Sequence of chain 4.A:
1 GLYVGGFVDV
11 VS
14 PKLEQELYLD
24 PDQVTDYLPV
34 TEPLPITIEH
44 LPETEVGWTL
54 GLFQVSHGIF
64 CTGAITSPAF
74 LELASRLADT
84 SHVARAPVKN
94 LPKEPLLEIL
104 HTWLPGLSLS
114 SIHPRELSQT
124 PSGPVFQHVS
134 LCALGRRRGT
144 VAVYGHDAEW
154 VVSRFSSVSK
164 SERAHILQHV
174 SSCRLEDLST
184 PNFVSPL

Sequence of chain 2.B:
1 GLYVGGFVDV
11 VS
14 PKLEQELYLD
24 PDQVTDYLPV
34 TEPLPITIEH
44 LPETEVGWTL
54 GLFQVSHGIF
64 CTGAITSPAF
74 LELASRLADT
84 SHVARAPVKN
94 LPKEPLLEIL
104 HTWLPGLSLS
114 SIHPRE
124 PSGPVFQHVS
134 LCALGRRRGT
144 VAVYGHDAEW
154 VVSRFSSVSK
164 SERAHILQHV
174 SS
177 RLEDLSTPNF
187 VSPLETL

Binding-site contacts:
Ligand atom C41 contacts residue TRP106 of chain 2.B at 3.7 Å (hydrophobic).
Ligand atom C22 contacts residue PRO189 of chain 2.B at 3.8 Å (hydrophobic).
Ligand atom C21 contacts residue PRO189 of chain 2.B at 3.5 Å (hydrophobic).
Ligand atom C21 contacts residue NJQ1 of chain 2.J at 3.9 Å.
Ligand atom C57 contacts residue ILE102 of chain 2.B at 3.7 Å (hydrophobic).
Ligand atom C7 contacts residue NJQ1 of chain 4.D at 3.8 Å.
Ligand atom C9 contacts residue LEU190 of chain 2.B at 3.9 Å (hydrophobic).
Ligand atom C4 contacts residue LEU190 of chain 2.B at 3.7 Å (hydrophobic).
Ligand atom C20 contacts residue LEU76 of chain 2.B at 3.4 Å (hydrophobic).
Ligand atom C47 contacts residue LEU103 of chain 2.B at 3.6 Å (hydrophobic).
Ligand atom C30 contacts residue LEU80 of chain 2.B at 3.8 Å (hydrophobic).
Ligand atom C32 contacts residue VAL86 of chain 2.B at 3.8 Å (hydrophobic).
Ligand atom N8 contacts residue LEU80 of chain 2.B at 3.6 Å.
Ligand atom C47 contacts residue ILE102 of chain 2.B at 3.8 Å (hydrophobic).
Ligand atom O29 contacts residue NJQ1 of chain 4.D at 3.3 Å.
Ligand atom C9 contacts residue LYS15 of chain 4.A at 3.8 Å.
Ligand atom C30 contacts residue TRP106 of chain 4.A at 3.7 Å (hydrophobic).
Ligand atom C3 contacts residue SER188 of chain 2.B at 3.4 Å.
Ligand atom C9 contacts residue SER188 of chain 2.B at 3.5 Å.
Ligand atom O29 contacts residue ALA136 of chain 4.A at 3.3 Å.
Ligand atom O11 contacts residue SER188 of chain 2.B at 2.5 Å (h-bond).
Ligand atom N8 contacts residue NJQ1 of chain 4.D at 3.7 Å.
Ligand atom C15 contacts residue PRO189 of chain 2.B at 3.8 Å (hydrophobic).
Ligand atom C1 contacts residue NJQ1 of chain 4.D at 3.1 Å.
Ligand atom C2 contacts residue NJQ1 of chain 4.D at 3.8 Å.
Ligand atom O11 contacts residue LEU190 of chain 2.B at 3.8 Å.
Ligand atom C33 contacts residue ALA87 of chain 2.B at 3.5 Å (hydrophobic).
Ligand atom O10 contacts residue LYS15 of chain 4.A at 2.8 Å (salt-bridge).
Ligand atom C28 contacts residue NJQ1 of chain 4.D at 3.7 Å.
Ligand atom C37 contacts residue NJQ1 of chain 2.J at 3.7 Å.
Ligand atom C19 contacts residue LEU76 of chain 2.B at 3.6 Å (hydrophobic).
Ligand atom C34 contacts residue TRP106 of chain 2.B at 3.7 Å (hydrophobic).
Ligand atom C20 contacts residue LEU80 of chain 2.B at 3.9 Å (hydrophobic).
Ligand atom C28 contacts residue LEU80 of chain 2.B at 3.6 Å (hydrophobic).
Ligand atom C33 contacts residue TRP106 of chain 4.A at 3.5 Å (hydrophobic).
Ligand atom C3 contacts residue LEU190 of chain 2.B at 3.7 Å (hydrophobic).
Ligand atom C32 contacts residue TRP106 of chain 4.A at 3.3 Å (hydrophobic).
Ligand atom O29 contacts residue LEU80 of chain 2.B at 3.8 Å.
Ligand atom C57 contacts residue LEU80 of chain 2.B at 3.8 Å (hydrophobic).
Ligand atom C33 contacts residue VAL86 of chain 2.B at 3.6 Å (hydrophobic).

This small molecule binds to this protein.
Small molecule (SMILES): O=C(O)c1ccc(NC(=O)c2cccc(CC3CCCCC3)n2)c(Cc2ccccc2)c1